This protein binds this small molecule.
Small molecule (SMILES): CC(=O)N[C@@H]1[C@@H](O)[C@H](O)[C@@H](CO)O[C@H]1O

Sequence of chain 1.J:
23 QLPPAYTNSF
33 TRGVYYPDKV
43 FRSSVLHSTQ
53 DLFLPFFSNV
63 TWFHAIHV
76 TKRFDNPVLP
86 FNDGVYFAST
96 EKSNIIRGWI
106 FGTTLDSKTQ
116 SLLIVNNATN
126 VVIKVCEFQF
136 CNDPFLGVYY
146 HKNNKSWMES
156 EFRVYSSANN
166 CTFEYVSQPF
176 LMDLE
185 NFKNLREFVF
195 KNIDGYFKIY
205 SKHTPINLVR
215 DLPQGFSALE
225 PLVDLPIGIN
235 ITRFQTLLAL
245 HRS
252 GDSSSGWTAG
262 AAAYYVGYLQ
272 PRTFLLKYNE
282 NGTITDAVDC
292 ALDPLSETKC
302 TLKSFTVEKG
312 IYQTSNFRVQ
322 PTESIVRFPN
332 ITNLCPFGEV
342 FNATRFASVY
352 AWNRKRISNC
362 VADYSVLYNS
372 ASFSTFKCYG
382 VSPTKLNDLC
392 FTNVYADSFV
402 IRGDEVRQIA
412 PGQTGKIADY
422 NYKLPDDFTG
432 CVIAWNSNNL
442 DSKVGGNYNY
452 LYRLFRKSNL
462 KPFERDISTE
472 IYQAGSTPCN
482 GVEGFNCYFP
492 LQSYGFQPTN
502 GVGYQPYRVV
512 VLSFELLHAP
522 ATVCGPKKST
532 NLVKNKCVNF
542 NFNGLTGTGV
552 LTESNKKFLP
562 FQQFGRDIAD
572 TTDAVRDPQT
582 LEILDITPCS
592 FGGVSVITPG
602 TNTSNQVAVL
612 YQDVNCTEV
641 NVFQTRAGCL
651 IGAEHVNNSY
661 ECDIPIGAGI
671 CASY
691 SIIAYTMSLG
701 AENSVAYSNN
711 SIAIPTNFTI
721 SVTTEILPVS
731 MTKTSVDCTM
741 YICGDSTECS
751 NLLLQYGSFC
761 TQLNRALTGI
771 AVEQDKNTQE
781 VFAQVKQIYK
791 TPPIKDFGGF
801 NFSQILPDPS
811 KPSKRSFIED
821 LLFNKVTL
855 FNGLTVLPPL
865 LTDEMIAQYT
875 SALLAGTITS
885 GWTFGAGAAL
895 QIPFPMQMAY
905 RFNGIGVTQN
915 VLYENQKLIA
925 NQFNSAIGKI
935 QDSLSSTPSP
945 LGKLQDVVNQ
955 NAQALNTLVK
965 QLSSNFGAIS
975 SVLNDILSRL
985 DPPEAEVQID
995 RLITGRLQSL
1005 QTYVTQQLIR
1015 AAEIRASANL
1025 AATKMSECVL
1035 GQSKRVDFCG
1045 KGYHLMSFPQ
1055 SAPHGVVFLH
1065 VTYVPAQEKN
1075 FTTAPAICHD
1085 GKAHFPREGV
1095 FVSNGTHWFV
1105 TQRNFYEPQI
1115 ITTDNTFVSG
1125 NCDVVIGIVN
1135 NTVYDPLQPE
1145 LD

Binding-site contacts:
Ligand atom C2 contacts residue ASP796 of chain 1.K at 4.4 Å.
Ligand atom C8 contacts residue ASN709 of chain 1.J at 3.4 Å.
Ligand atom C1 contacts residue ASP796 of chain 1.K at 3.5 Å.
Ligand atom C8 contacts residue SER708 of chain 1.J at 3.5 Å.
Ligand atom C3 contacts residue ASP796 of chain 1.K at 4.4 Å.
Ligand atom O7 contacts residue ASN710 of chain 1.J at 4.2 Å.
Ligand atom C5 contacts residue ASN709 of chain 1.J at 3.5 Å.
Ligand atom O5 contacts residue ASN709 of chain 1.J at 2.2 Å (h-bond).
Ligand atom C3 contacts residue ASN709 of chain 1.J at 3.9 Å.
Ligand atom O7 contacts residue ASN709 of chain 1.J at 3.9 Å.
Ligand atom C7 contacts residue ASN709 of chain 1.J at 3.2 Å.
Ligand atom N2 contacts residue ASN709 of chain 1.J at 2.8 Å.
Ligand atom C6 contacts residue ASN709 of chain 1.J at 4.5 Å.
Ligand atom C1 contacts residue ASN709 of chain 1.J at 1.5 Å.
Ligand atom C2 contacts residue ASN709 of chain 1.J at 2.7 Å.
Ligand atom O5 contacts residue ASP796 of chain 1.K at 4.1 Å.
Ligand atom C5 contacts residue ASP796 of chain 1.K at 4.2 Å.
Ligand atom C4 contacts residue ASN709 of chain 1.J at 4.2 Å.

Sequence of chain 1.K:
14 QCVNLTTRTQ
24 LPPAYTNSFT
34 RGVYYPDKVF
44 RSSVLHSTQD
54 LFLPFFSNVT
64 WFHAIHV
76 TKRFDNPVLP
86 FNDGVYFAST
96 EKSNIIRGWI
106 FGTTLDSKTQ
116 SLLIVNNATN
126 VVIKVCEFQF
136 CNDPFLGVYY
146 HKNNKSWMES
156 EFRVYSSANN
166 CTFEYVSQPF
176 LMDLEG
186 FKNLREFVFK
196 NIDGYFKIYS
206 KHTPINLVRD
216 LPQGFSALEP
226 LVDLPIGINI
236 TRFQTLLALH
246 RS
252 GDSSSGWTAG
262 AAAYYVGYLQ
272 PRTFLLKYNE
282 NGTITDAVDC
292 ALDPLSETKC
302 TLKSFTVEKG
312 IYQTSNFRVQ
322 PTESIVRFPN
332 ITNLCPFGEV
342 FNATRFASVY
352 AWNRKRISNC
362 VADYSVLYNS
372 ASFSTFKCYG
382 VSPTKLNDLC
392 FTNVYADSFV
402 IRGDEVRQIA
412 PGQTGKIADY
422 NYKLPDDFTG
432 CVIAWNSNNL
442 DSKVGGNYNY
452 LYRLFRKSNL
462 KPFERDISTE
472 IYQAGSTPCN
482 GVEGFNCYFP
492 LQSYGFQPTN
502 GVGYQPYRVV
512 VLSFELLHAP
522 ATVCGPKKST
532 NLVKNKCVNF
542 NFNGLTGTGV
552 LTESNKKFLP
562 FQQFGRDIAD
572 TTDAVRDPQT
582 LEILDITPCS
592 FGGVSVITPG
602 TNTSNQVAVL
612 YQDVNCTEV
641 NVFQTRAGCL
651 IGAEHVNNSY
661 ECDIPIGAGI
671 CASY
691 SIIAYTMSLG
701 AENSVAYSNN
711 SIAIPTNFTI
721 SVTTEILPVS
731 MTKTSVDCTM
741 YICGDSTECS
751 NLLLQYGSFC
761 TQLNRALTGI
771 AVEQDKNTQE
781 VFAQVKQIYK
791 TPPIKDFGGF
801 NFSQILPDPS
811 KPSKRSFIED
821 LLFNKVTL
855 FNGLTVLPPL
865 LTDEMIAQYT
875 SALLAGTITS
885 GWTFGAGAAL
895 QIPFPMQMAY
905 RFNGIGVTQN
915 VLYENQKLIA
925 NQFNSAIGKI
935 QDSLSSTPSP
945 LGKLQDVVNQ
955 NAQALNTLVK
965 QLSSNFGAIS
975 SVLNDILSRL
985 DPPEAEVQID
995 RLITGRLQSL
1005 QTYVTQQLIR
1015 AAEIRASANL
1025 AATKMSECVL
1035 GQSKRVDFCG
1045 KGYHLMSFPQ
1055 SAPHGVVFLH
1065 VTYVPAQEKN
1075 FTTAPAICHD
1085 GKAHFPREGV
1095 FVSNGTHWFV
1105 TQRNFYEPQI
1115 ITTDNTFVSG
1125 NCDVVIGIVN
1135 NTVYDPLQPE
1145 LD